This small molecule binds to this protein.
Small molecule (SMILES): N[C@@H](Cn1cc(Br)c(=O)n(Cc2ccsc2C(=O)O)c1=O)C(=O)O

Sequence of chain 2.B:
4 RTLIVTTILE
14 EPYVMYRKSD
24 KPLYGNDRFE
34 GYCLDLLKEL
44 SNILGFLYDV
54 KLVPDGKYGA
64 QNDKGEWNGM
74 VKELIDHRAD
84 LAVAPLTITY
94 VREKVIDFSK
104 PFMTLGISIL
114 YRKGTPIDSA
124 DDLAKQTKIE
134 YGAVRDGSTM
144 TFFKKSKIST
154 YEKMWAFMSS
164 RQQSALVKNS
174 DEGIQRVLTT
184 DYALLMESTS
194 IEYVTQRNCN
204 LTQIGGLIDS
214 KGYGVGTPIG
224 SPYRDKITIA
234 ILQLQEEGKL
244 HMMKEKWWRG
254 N

Binding-site contacts:
Ligand atom C6 contacts residue TYR61 of chain 2.B at 3.5 Å (hydrophobic).
Ligand atom S20 contacts residue GLY140 of chain 2.B at 3.9 Å.
Ligand atom C7 contacts residue TYR61 of chain 2.B at 3.7 Å (hydrophobic).
Ligand atom O23 contacts residue THR142 of chain 2.B at 2.7 Å (h-bond).
Ligand atom O14 contacts residue SER193 of chain 2.B at 3.7 Å.
Ligand atom C22 contacts residue SER141 of chain 2.B at 3.4 Å.
Ligand atom O11 contacts residue LEU89 of chain 2.B at 3.5 Å.
Ligand atom C10 contacts residue THR90 of chain 2.B at 3.9 Å.
Ligand atom S20 contacts residue VAL137 of chain 2.B at 3.7 Å.
Ligand atom C21 contacts residue SER141 of chain 2.B at 4.0 Å.
Ligand atom O15 contacts residue SER141 of chain 2.B at 3.7 Å.
Ligand atom O11 contacts residue PRO88 of chain 2.B at 3.8 Å.
Ligand atom N5 contacts residue TYR61 of chain 2.B at 4.1 Å.
Ligand atom BR13 contacts residue GLU13 of chain 2.B at 3.6 Å.
Ligand atom C6 contacts residue PRO88 of chain 2.B at 3.8 Å (hydrophobic).
Ligand atom BR13 contacts residue TYR16 of chain 2.B at 3.8 Å.
Ligand atom O12 contacts residue TYR61 of chain 2.B at 3.5 Å.
Ligand atom O23 contacts residue SER141 of chain 2.B at 3.4 Å (h-bond).
Ligand atom C8 contacts residue THR90 of chain 2.B at 3.7 Å.
Ligand atom BR13 contacts residue TYR216 of chain 2.B at 3.8 Å.
Ligand atom C8 contacts residue PRO88 of chain 2.B at 4.0 Å (hydrophobic).
Ligand atom N9 contacts residue TYR216 of chain 2.B at 3.6 Å.
Ligand atom C1 contacts residue TYR216 of chain 2.B at 3.8 Å (hydrophobic).
Ligand atom O11 contacts residue THR90 of chain 2.B at 2.8 Å (h-bond).
Ligand atom O12 contacts residue ARG95 of chain 2.B at 2.8 Å (salt-bridge).
Ligand atom O24 contacts residue THR142 of chain 2.B at 3.0 Å (h-bond).
Ligand atom N9 contacts residue THR90 of chain 2.B at 3.0 Å (h-bond).
Ligand atom C10 contacts residue ARG95 of chain 2.B at 3.5 Å.
Ligand atom C16 contacts residue GLU190 of chain 2.B at 4.1 Å.
Ligand atom O23 contacts residue GLU190 of chain 2.B at 3.6 Å.
Ligand atom O24 contacts residue GLY140 of chain 2.B at 3.8 Å.
Ligand atom O11 contacts residue TYR61 of chain 2.B at 3.8 Å.
Ligand atom C22 contacts residue THR142 of chain 2.B at 3.3 Å.
Ligand atom C16 contacts residue SER141 of chain 2.B at 3.9 Å.
Ligand atom O11 contacts residue ARG95 of chain 2.B at 2.7 Å (salt-bridge).
Ligand atom N9 contacts residue PRO88 of chain 2.B at 3.0 Å (h-bond).
Ligand atom C7 contacts residue PRO88 of chain 2.B at 4.1 Å (hydrophobic).
Ligand atom C10 contacts residue TYR61 of chain 2.B at 3.8 Å (hydrophobic).
Ligand atom O24 contacts residue SER141 of chain 2.B at 3.5 Å (h-bond).
Ligand atom BR13 contacts residue PRO88 of chain 2.B at 3.8 Å.